A small-molecule ligand and the protein it binds are described below.
Small molecule (SMILES): CC(=O)N[C@H]1[C@H](O[C@H]2[C@H](O)[C@@H](NC(C)=O)CO[C@@H]2CO)O[C@H](CO)[C@@H](O)[C@@H]1O

Binding-site contacts:
Ligand atom C5 contacts residue ASN168 of chain 1.P at 3.7 Å.
Ligand atom O7 contacts residue ASN168 of chain 1.P at 3.3 Å (h-bond).
Ligand atom C3 contacts residue ASN168 of chain 1.P at 3.8 Å.
Ligand atom O6 contacts residue ASN168 of chain 1.P at 4.3 Å.
Ligand atom O5 contacts residue ASN168 of chain 1.P at 2.5 Å (h-bond).
Ligand atom C2 contacts residue ASN168 of chain 1.P at 2.4 Å.
Ligand atom O6 contacts residue THR170 of chain 1.P at 4.3 Å.
Ligand atom C7 contacts residue ASN168 of chain 1.P at 3.2 Å.
Ligand atom C8 contacts residue ASN168 of chain 1.P at 4.3 Å.
Ligand atom C1 contacts residue ASN168 of chain 1.P at 1.4 Å.
Ligand atom N2 contacts residue ASN168 of chain 1.P at 2.8 Å (h-bond).
Ligand atom C4 contacts residue ASN168 of chain 1.P at 4.3 Å.

Sequence of chain 1.P:
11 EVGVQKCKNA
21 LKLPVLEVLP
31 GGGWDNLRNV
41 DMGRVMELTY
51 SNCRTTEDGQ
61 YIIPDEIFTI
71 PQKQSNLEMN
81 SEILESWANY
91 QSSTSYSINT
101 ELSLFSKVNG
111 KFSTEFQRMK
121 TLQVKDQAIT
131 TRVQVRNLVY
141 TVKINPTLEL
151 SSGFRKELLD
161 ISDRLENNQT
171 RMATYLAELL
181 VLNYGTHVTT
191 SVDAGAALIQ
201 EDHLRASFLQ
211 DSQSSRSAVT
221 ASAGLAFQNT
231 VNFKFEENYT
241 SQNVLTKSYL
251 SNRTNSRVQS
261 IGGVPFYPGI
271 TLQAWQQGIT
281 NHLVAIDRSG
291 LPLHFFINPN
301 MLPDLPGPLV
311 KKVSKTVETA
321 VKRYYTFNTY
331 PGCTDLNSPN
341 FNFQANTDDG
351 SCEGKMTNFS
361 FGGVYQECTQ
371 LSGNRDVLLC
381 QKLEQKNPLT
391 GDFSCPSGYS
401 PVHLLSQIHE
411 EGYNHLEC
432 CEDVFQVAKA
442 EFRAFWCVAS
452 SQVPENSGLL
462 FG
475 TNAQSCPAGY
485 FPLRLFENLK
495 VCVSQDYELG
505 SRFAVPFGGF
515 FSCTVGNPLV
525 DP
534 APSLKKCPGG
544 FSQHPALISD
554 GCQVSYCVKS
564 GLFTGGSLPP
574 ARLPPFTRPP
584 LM